Binding-site contacts:
Ligand atom C4 contacts residue ASN234 of chain 1.B at 4.2 Å.
Ligand atom O5 contacts residue THR236 of chain 1.B at 4.0 Å.
Ligand atom C1 contacts residue ASN234 of chain 1.B at 1.4 Å.
Ligand atom C7 contacts residue ASN234 of chain 1.B at 3.0 Å.
Ligand atom N2 contacts residue ASN234 of chain 1.B at 2.9 Å (h-bond).
Ligand atom C5 contacts residue THR108 of chain 1.B at 4.4 Å.
Ligand atom O5 contacts residue ASN234 of chain 1.B at 2.3 Å (h-bond).
Ligand atom C5 contacts residue ASN234 of chain 1.B at 3.6 Å.
Ligand atom C5 contacts residue THR236 of chain 1.B at 3.8 Å.
Ligand atom C3 contacts residue ASN234 of chain 1.B at 3.8 Å.
Ligand atom C2 contacts residue ASN234 of chain 1.B at 2.5 Å.
Ligand atom C8 contacts residue ASN234 of chain 1.B at 4.2 Å.
Ligand atom O5 contacts residue THR108 of chain 1.B at 3.6 Å.
Ligand atom C1 contacts residue THR236 of chain 1.B at 3.9 Å.
Ligand atom O7 contacts residue ASN234 of chain 1.B at 2.5 Å (h-bond).
Ligand atom C6 contacts residue THR108 of chain 1.B at 4.0 Å.
Ligand atom C1 contacts residue THR108 of chain 1.B at 4.1 Å.

Sequence of chain 1.B:
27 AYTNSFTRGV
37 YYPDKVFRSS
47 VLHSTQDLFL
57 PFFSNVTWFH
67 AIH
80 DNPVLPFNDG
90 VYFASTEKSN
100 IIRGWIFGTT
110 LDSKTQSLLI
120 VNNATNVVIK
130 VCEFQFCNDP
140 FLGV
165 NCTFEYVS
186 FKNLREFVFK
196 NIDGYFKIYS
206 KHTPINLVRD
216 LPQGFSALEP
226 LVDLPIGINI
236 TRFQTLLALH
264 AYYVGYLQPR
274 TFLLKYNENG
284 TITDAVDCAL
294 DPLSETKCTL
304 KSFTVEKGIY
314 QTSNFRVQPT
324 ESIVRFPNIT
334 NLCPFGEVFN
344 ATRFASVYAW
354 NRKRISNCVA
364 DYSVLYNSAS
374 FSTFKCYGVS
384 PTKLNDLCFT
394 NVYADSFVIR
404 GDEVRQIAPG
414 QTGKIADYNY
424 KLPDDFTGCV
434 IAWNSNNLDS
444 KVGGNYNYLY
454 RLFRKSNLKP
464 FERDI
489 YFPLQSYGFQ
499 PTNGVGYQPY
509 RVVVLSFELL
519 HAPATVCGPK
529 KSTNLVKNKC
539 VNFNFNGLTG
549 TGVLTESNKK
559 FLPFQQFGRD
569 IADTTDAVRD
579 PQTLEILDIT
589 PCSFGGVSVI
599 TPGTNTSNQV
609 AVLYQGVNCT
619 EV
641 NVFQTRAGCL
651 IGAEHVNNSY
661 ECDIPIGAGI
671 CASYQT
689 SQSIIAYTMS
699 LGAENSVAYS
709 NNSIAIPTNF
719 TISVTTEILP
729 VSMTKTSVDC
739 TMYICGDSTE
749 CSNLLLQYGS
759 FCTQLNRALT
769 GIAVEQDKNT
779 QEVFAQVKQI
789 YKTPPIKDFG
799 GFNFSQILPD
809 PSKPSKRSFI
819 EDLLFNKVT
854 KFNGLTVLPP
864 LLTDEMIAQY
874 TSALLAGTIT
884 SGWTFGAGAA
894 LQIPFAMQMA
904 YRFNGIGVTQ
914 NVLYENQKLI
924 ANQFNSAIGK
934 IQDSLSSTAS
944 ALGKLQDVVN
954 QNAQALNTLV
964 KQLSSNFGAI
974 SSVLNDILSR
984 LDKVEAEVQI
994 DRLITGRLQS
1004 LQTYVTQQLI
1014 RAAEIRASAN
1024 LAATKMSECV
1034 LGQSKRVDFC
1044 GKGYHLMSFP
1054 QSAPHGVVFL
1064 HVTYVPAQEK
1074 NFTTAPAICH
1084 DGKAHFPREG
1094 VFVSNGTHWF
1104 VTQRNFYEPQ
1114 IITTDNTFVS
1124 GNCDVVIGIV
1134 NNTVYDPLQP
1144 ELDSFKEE

The protein below binds the small molecule below.
Small molecule (SMILES): CC(=O)N[C@H]1[C@H](O[C@H]2[C@H](O)[C@@H](NC(C)=O)CO[C@@H]2CO)O[C@H](CO)[C@@H](O)[C@@H]1O